Binding-site contacts:
Ligand atom N1A contacts residue TRP200 of chain 1.A at 3.7 Å.
Ligand atom S1 contacts residue SER32 of chain 1.A at 3.8 Å.
Ligand atom CM4 contacts residue TYR30 of chain 1.A at 3.5 Å (hydrophobic).
Ligand atom CM4 contacts residue GLU248 of chain 1.A at 3.3 Å.
Ligand atom O2 contacts residue THR165 of chain 1.A at 3.5 Å (h-bond).
Ligand atom C2A contacts residue TRP200 of chain 1.A at 3.5 Å (hydrophobic).
Ligand atom O1 contacts residue PRO166 of chain 1.A at 3.2 Å.
Ligand atom O1 contacts residue TRP200 of chain 1.A at 3.1 Å (h-bond).
Ligand atom CM2 contacts residue TYR224 of chain 1.A at 3.5 Å (hydrophobic).
Ligand atom N3 contacts residue TYR218 of chain 1.A at 3.6 Å.
Ligand atom N4A contacts residue ASN282 of chain 1.A at 3.3 Å (h-bond).
Ligand atom C7 contacts residue PRO166 of chain 1.A at 3.7 Å (hydrophobic).
Ligand atom N3A contacts residue TRP200 of chain 1.A at 3.3 Å.
Ligand atom P1 contacts residue GLY63 of chain 1.A at 3.6 Å.
Ligand atom C4A contacts residue ASN282 of chain 1.A at 3.4 Å.
Ligand atom C7A contacts residue ASN282 of chain 1.A at 3.0 Å.
Ligand atom C4A contacts residue TRP200 of chain 1.A at 3.7 Å (hydrophobic).
Ligand atom C6A contacts residue SER221 of chain 1.A at 3.4 Å.
Ligand atom O3 contacts residue TYR30 of chain 1.A at 3.7 Å.
Ligand atom C6 contacts residue TYR218 of chain 1.A at 3.5 Å (hydrophobic).
Ligand atom C6 contacts residue TYR30 of chain 1.A at 3.8 Å (hydrophobic).
Ligand atom N1A contacts residue SER221 of chain 1.A at 2.9 Å (h-bond).
Ligand atom C5 contacts residue TYR218 of chain 1.A at 3.6 Å (hydrophobic).
Ligand atom O7 contacts residue PRO166 of chain 1.A at 3.3 Å.
Ligand atom O2 contacts residue GLY63 of chain 1.A at 2.5 Å (h-bond).
Ligand atom O3 contacts residue ASP62 of chain 1.A at 2.8 Å (salt-bridge).
Ligand atom O1 contacts residue SER164 of chain 1.A at 2.7 Å (h-bond).
Ligand atom C2 contacts residue TRP200 of chain 1.A at 3.3 Å (hydrophobic).
Ligand atom O7 contacts residue THR165 of chain 1.A at 3.0 Å (h-bond).
Ligand atom P1 contacts residue SER164 of chain 1.A at 3.6 Å.
Ligand atom P1 contacts residue ASP62 of chain 1.A at 3.6 Å.
Ligand atom C5A contacts residue ASN282 of chain 1.A at 3.2 Å.
Ligand atom P1 contacts residue PRO166 of chain 1.A at 3.7 Å.
Ligand atom O2 contacts residue SER164 of chain 1.A at 3.1 Å.
Ligand atom CM4 contacts residue TYR218 of chain 1.A at 3.7 Å (hydrophobic).
Ligand atom C4 contacts residue TYR218 of chain 1.A at 3.6 Å (hydrophobic).
Ligand atom S1 contacts residue TRP200 of chain 1.A at 3.3 Å.
Ligand atom N3A contacts residue TRP283 of chain 1.A at 3.7 Å.
Ligand atom O2 contacts residue ASP62 of chain 1.A at 2.8 Å.
Ligand atom O2 contacts residue THR163 of chain 1.A at 3.6 Å.

This protein binds this small molecule.
Small molecule (SMILES): Cc1ncc(C[n+]2csc(CCOP(=O)(O)O)c2C)c(N)n1

Sequence of chain 1.A:
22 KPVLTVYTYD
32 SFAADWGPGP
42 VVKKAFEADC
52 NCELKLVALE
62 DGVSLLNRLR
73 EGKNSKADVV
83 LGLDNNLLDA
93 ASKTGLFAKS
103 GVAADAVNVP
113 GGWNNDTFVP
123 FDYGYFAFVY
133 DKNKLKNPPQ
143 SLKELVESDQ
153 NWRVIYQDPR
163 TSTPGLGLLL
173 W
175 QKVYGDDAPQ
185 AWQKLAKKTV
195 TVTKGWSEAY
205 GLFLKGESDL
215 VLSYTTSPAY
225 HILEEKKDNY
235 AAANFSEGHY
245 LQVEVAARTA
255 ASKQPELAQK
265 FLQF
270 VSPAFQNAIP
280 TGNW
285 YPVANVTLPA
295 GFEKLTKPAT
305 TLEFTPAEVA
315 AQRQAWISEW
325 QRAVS